The protein below binds the small molecule below.
Small molecule (SMILES): CC(=O)N[C@@H]1[C@@H](O)[C@H](O)[C@@H](CO)O[C@H]1O

Binding-site contacts:
Ligand atom C5 contacts residue ASN166 of chain 1.C at 3.6 Å.
Ligand atom C7 contacts residue ASN166 of chain 1.C at 3.3 Å.
Ligand atom C3 contacts residue ASN166 of chain 1.C at 3.9 Å.
Ligand atom C8 contacts residue THR239 of chain 1.C at 3.3 Å.
Ligand atom C2 contacts residue ASN166 of chain 1.C at 2.5 Å.
Ligand atom O5 contacts residue ASN166 of chain 1.C at 2.3 Å (h-bond).
Ligand atom C1 contacts residue ASN166 of chain 1.C at 1.5 Å.
Ligand atom N2 contacts residue ASN166 of chain 1.C at 3.0 Å (h-bond).
Ligand atom O7 contacts residue ASN166 of chain 1.C at 3.1 Å (h-bond).
Ligand atom N2 contacts residue THR239 of chain 1.C at 3.9 Å.
Ligand atom C6 contacts residue THR168 of chain 1.C at 3.8 Å.
Ligand atom C1 contacts residue THR168 of chain 1.C at 3.9 Å.
Ligand atom C1 contacts residue THR239 of chain 1.C at 4.5 Å.
Ligand atom C7 contacts residue THR239 of chain 1.C at 3.6 Å.
Ligand atom O7 contacts residue THR239 of chain 1.C at 4.2 Å.
Ligand atom C4 contacts residue ASN166 of chain 1.C at 4.2 Å.
Ligand atom O5 contacts residue THR168 of chain 1.C at 3.2 Å.
Ligand atom C8 contacts residue ASN166 of chain 1.C at 4.5 Å.
Ligand atom C5 contacts residue THR168 of chain 1.C at 3.9 Å.

Sequence of chain 1.C:
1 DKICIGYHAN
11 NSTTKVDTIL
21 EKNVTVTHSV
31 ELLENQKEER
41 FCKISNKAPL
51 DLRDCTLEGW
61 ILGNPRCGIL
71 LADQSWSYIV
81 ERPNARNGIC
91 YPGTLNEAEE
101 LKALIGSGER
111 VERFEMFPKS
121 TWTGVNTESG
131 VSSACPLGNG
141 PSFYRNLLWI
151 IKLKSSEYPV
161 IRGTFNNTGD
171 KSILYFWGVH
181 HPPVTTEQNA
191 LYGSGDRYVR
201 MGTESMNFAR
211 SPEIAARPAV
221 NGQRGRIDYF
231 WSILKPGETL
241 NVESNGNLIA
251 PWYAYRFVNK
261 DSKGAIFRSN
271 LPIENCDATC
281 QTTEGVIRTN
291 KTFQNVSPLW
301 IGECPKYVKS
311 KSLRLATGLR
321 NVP